A protein and the small-molecule ligand that binds it are described below.
Small molecule (SMILES): CCCC[C@H](NC(=O)[C@@H](NC(=O)[C@H](CC1=NC=NC1)NC(=O)[C@@H](NC(=O)[C@H](CC(=O)O)NC(=O)[C@@H](N)CS)[C@@H](C)CC)C(C)C)C(=O)N[C@H](CC(=O)N[C@@H](CCC(=O)O)C(=O)N[C@@H](CC1=CN=C2C=CC=CC12)C(=O)N[C@@H](CCC(=O)O)CC(=O)N[C@@H](CS)C(=O)N[C@@H](Cc1ccccc1)C(=O)N[C@H]1CNC[C@@H]1C=O)Cc1c[nH]c2ccccc12

Binding-site contacts:
Ligand atom CZ2 contacts residue ASN55 of chain 1.B at 3.3 Å.
Ligand atom CE1 contacts residue PHE10 of chain 1.B at 3.8 Å (hydrophobic).
Ligand atom N contacts residue TYR14 of chain 1.B at 3.2 Å (h-bond).
Ligand atom CB contacts residue TYR18 of chain 1.B at 3.4 Å (hydrophobic).
Ligand atom CE2 contacts residue ASN55 of chain 1.B at 3.8 Å.
Ligand atom CD contacts residue TYR14 of chain 1.B at 3.9 Å (hydrophobic).
Ligand atom CA contacts residue TYR18 of chain 1.B at 3.6 Å (hydrophobic).
Ligand atom CB contacts residue TYR14 of chain 1.B at 4.0 Å (hydrophobic).
Ligand atom CG contacts residue TYR14 of chain 1.B at 3.7 Å (hydrophobic).
Ligand atom O contacts residue CYS97 of chain 1.B at 3.9 Å.
Ligand atom O contacts residue GLU82 of chain 1.A at 3.5 Å (salt-bridge).
Ligand atom N contacts residue TYR18 of chain 1.B at 3.9 Å.
Ligand atom CA contacts residue TYR18 of chain 1.B at 3.9 Å (hydrophobic).
Ligand atom C contacts residue TYR18 of chain 1.B at 3.3 Å (hydrophobic).
Ligand atom C contacts residue TYR18 of chain 1.B at 3.6 Å (hydrophobic).
Ligand atom CD2 contacts residue CYS97 of chain 1.B at 3.5 Å (hydrophobic).
Ligand atom CG contacts residue CYS97 of chain 1.B at 4.0 Å (hydrophobic).
Ligand atom CH2 contacts residue ILE84 of chain 1.A at 3.6 Å (hydrophobic).
Ligand atom CZ3 contacts residue PHE10 of chain 1.B at 3.7 Å (hydrophobic).
Ligand atom O contacts residue ASN55 of chain 1.B at 3.0 Å (h-bond).
Ligand atom CG contacts residue TYR18 of chain 1.B at 3.5 Å (hydrophobic).
Ligand atom NZ1 contacts residue ASN55 of chain 1.B at 3.3 Å (h-bond).
Ligand atom CD1 contacts residue PHE10 of chain 1.B at 4.0 Å (hydrophobic).
Ligand atom C contacts residue ASN55 of chain 1.B at 3.7 Å.
Ligand atom CH2 contacts residue ASN55 of chain 1.B at 3.8 Å.
Ligand atom CZ contacts residue TYR14 of chain 1.B at 3.6 Å (hydrophobic).
Ligand atom CG2 contacts residue LEU59 of chain 1.B at 3.7 Å (hydrophobic).
Ligand atom CA contacts residue TYR14 of chain 1.B at 3.9 Å (hydrophobic).
Ligand atom CE1 contacts residue ASN55 of chain 1.B at 3.7 Å.
Ligand atom O contacts residue ASN55 of chain 1.B at 2.8 Å (h-bond).
Ligand atom CD contacts residue ASN55 of chain 1.B at 4.0 Å.
Ligand atom N contacts residue TYR18 of chain 1.B at 3.4 Å (h-bond).
Ligand atom CZ3 contacts residue ILE84 of chain 1.A at 4.0 Å (hydrophobic).
Ligand atom O contacts residue TYR18 of chain 1.B at 3.0 Å (h-bond).
Ligand atom CD2 contacts residue LEU59 of chain 1.B at 3.9 Å (hydrophobic).
Ligand atom CB contacts residue CYS97 of chain 1.B at 3.8 Å (hydrophobic).
Ligand atom O contacts residue MET11 of chain 1.B at 2.9 Å.
Ligand atom CD contacts residue TYR18 of chain 1.B at 3.8 Å (hydrophobic).
Ligand atom CE contacts residue GLN15 of chain 1.B at 3.8 Å.
Ligand atom O contacts residue TYR18 of chain 1.B at 3.5 Å (h-bond).

Sequence of chain 1.A:
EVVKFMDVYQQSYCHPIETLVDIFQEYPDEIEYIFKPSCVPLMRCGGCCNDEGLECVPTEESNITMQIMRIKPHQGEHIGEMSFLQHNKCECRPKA

Sequence of chain 1.B:
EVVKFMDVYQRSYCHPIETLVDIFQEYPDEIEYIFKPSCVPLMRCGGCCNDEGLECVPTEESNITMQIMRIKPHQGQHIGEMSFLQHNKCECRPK